The protein below binds the small molecule below.
Small molecule (SMILES): Cc1cc2ncn(Cc3ccc(Cl)c(Cl)c3)c2cc1C

Sequence of chain 1.F:
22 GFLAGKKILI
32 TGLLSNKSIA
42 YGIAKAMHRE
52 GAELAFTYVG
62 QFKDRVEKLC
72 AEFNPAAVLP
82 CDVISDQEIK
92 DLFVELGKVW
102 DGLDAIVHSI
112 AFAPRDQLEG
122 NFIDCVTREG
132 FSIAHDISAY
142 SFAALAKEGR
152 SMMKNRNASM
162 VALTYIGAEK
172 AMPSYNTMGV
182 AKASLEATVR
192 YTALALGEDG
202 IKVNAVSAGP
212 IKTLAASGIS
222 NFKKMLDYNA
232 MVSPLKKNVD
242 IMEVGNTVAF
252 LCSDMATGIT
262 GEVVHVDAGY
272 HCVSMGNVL

Sequence of chain 1.H:
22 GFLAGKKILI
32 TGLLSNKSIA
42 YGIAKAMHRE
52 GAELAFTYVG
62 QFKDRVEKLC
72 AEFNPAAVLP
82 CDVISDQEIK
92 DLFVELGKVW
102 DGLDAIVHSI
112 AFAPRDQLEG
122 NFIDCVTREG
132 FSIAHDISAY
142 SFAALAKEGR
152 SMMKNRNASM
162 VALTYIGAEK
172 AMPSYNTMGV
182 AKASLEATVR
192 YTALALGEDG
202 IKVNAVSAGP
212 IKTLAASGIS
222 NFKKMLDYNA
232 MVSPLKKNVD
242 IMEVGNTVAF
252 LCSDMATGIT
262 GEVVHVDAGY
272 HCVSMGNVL

Binding-site contacts:
Ligand atom C13 contacts residue TYR176 of chain 1.F at 3.5 Å (hydrophobic).
Ligand atom C19 contacts residue ALA216 of chain 1.F at 3.5 Å (hydrophobic).
Ligand atom C13 contacts residue NAD1 of chain 1.AA at 3.4 Å.
Ligand atom C9 contacts residue PHE223 of chain 1.F at 3.8 Å (hydrophobic).
Ligand atom C3 contacts residue TYR166 of chain 1.F at 3.4 Å (hydrophobic).
Ligand atom CL1 contacts residue MET276 of chain 1.H at 3.9 Å.
Ligand atom C6 contacts residue ILE220 of chain 1.F at 3.5 Å (hydrophobic).
Ligand atom C14 contacts residue NAD1 of chain 1.AA at 3.8 Å.
Ligand atom CL1 contacts residue PRO174 of chain 1.F at 4.0 Å.
Ligand atom C14 contacts residue TYR176 of chain 1.F at 4.0 Å (hydrophobic).
Ligand atom C14 contacts residue MET179 of chain 1.F at 3.8 Å (hydrophobic).
Ligand atom C7 contacts residue TYR176 of chain 1.F at 3.5 Å (hydrophobic).
Ligand atom C15 contacts residue MET179 of chain 1.F at 3.9 Å (hydrophobic).
Ligand atom C9 contacts residue NAD1 of chain 1.AA at 3.8 Å.
Ligand atom C20 contacts residue TYR176 of chain 1.F at 3.8 Å (hydrophobic).
Ligand atom C18 contacts residue ALA216 of chain 1.F at 3.1 Å (hydrophobic).
Ligand atom C16 contacts residue MET179 of chain 1.F at 3.8 Å (hydrophobic).
Ligand atom C16 contacts residue PHE113 of chain 1.F at 3.9 Å (hydrophobic).
Ligand atom N10 contacts residue NAD1 of chain 1.AA at 4.0 Å.
Ligand atom CL1 contacts residue TYR166 of chain 1.F at 4.0 Å.
Ligand atom C4 contacts residue PHE223 of chain 1.F at 3.5 Å (hydrophobic).
Ligand atom CL1 contacts residue MET226 of chain 1.F at 3.7 Å.
Ligand atom CL8 contacts residue SER175 of chain 1.F at 3.7 Å.
Ligand atom C5 contacts residue PHE223 of chain 1.F at 3.6 Å (hydrophobic).
Ligand atom C14 contacts residue ALA112 of chain 1.F at 4.1 Å (hydrophobic).
Ligand atom N12 contacts residue NAD1 of chain 1.AA at 2.7 Å (h-bond).
Ligand atom C17 contacts residue ALA216 of chain 1.F at 3.7 Å (hydrophobic).
Ligand atom N10 contacts residue TYR176 of chain 1.F at 3.8 Å.
Ligand atom C11 contacts residue NAD1 of chain 1.AA at 3.4 Å.
Ligand atom C7 contacts residue ILE220 of chain 1.F at 4.0 Å (hydrophobic).
Ligand atom C2 contacts residue MET226 of chain 1.F at 4.0 Å (hydrophobic).
Ligand atom C11 contacts residue TYR176 of chain 1.F at 3.5 Å (hydrophobic).
Ligand atom C18 contacts residue LEU119 of chain 1.F at 3.8 Å (hydrophobic).
Ligand atom N12 contacts residue TYR176 of chain 1.F at 2.8 Å (h-bond).
Ligand atom C6 contacts residue TYR176 of chain 1.F at 3.8 Å (hydrophobic).
Ligand atom CL8 contacts residue TYR176 of chain 1.F at 3.6 Å.
Ligand atom C2 contacts residue TYR166 of chain 1.F at 4.0 Å (hydrophobic).
Ligand atom C2 contacts residue TYR176 of chain 1.F at 3.9 Å (hydrophobic).
Ligand atom CL8 contacts residue ILE220 of chain 1.F at 3.7 Å.
Ligand atom C16 contacts residue ALA114 of chain 1.F at 3.8 Å (hydrophobic).